Binding-site contacts:
Ligand atom O4 contacts residue ASN80 of chain 14.F at 4.0 Å.
Ligand atom O3 contacts residue VAL296 of chain 14.F at 4.3 Å.
Ligand atom C6 contacts residue TYR72 of chain 14.F at 3.8 Å (hydrophobic).
Ligand atom C10 contacts residue TYR72 of chain 14.F at 4.1 Å (hydrophobic).
Ligand atom C3 contacts residue GLY78 of chain 14.F at 4.1 Å.
Ligand atom C1 contacts residue SER89 of chain 14.F at 4.2 Å.
Ligand atom O4 contacts residue HIS298 of chain 14.F at 3.0 Å (h-bond).
Ligand atom O6 contacts residue ASN93 of chain 14.F at 3.0 Å (h-bond).
Ligand atom O1A contacts residue TYR72 of chain 14.F at 3.1 Å.
Ligand atom C2 contacts residue GLY78 of chain 14.F at 4.1 Å.
Ligand atom C4 contacts residue GLY78 of chain 14.F at 3.4 Å.
Ligand atom C1 contacts residue ARG77 of chain 14.F at 3.1 Å.
Ligand atom O4 contacts residue TYR72 of chain 14.F at 3.8 Å.
Ligand atom O8 contacts residue ARG77 of chain 14.F at 3.1 Å (salt-bridge).
Ligand atom O3 contacts residue GLY78 of chain 14.F at 3.6 Å.
Ligand atom C5 contacts residue ASN93 of chain 14.F at 4.1 Å.
Ligand atom C4 contacts residue TYR72 of chain 14.F at 3.4 Å (hydrophobic).
Ligand atom C3 contacts residue HIS298 of chain 14.F at 4.1 Å.
Ligand atom C3 contacts residue VAL296 of chain 14.F at 3.7 Å (hydrophobic).
Ligand atom O1B contacts residue ARG77 of chain 14.F at 2.5 Å (salt-bridge).
Ligand atom C4 contacts residue HIS298 of chain 14.F at 4.0 Å.
Ligand atom C1 contacts residue GLY78 of chain 14.F at 4.1 Å.
Ligand atom O4 contacts residue THR291 of chain 14.F at 3.4 Å.
Ligand atom C3 contacts residue ARG77 of chain 14.F at 4.1 Å.
Ligand atom O4 contacts residue ILE79 of chain 14.F at 3.6 Å (h-bond).
Ligand atom C6 contacts residue ASN93 of chain 14.F at 3.1 Å.
Ligand atom C11 contacts residue ASP85 of chain 13.F at 4.2 Å.
Ligand atom O1A contacts residue SER89 of chain 14.F at 4.1 Å.
Ligand atom O1A contacts residue ARG77 of chain 14.F at 3.0 Å (salt-bridge).
Ligand atom C3 contacts residue GLY78 of chain 14.F at 3.9 Å.
Ligand atom O8 contacts residue GLU87 of chain 14.F at 3.9 Å.
Ligand atom C5 contacts residue TYR72 of chain 14.F at 3.5 Å (hydrophobic).
Ligand atom C6 contacts residue ARG77 of chain 14.F at 4.3 Å.
Ligand atom O4 contacts residue GLY78 of chain 14.F at 3.2 Å.
Ligand atom O8 contacts residue TYR72 of chain 14.F at 3.9 Å.
Ligand atom N5 contacts residue TYR72 of chain 14.F at 3.0 Å (h-bond).
Ligand atom C1 contacts residue TYR72 of chain 14.F at 4.0 Å (hydrophobic).
Ligand atom O1A contacts residue GLY78 of chain 14.F at 3.7 Å.
Ligand atom C8 contacts residue ARG77 of chain 14.F at 4.1 Å.
Ligand atom O1B contacts residue SER89 of chain 14.F at 3.5 Å (h-bond).

A protein and the small-molecule ligand that binds it are described below.
Small molecule (SMILES): CC(=O)N[C@@H]1[C@@H](O[C@@H]2O[C@H](CO)[C@H](O)[C@H](O[C@]3(C(=O)O)C[C@H](O)[C@@H](NC(C)=O)[C@H]([C@H](O)[C@H](O)CO)O3)[C@H]2O)[C@H](O)[C@@H](CO[C@]2(C(=O)O)C[C@H](O)[C@@H](NC(C)=O)[C@H]([C@H](O)[C@H](O)CO)O2)O[C@H]1O

Sequence of chain 14.F:
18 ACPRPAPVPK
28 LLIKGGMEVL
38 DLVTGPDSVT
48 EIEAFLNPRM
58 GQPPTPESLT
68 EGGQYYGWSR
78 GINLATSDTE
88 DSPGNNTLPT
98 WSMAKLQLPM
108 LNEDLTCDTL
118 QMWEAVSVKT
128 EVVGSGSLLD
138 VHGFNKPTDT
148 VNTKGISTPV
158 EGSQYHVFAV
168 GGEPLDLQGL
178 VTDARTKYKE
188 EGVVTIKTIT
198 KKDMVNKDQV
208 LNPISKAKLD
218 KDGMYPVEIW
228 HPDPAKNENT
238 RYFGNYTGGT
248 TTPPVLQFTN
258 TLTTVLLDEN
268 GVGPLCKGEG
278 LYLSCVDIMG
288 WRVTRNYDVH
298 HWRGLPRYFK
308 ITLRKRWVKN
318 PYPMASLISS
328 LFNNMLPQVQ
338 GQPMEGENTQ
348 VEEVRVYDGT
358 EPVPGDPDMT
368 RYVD

Sequence of chain 13.F:
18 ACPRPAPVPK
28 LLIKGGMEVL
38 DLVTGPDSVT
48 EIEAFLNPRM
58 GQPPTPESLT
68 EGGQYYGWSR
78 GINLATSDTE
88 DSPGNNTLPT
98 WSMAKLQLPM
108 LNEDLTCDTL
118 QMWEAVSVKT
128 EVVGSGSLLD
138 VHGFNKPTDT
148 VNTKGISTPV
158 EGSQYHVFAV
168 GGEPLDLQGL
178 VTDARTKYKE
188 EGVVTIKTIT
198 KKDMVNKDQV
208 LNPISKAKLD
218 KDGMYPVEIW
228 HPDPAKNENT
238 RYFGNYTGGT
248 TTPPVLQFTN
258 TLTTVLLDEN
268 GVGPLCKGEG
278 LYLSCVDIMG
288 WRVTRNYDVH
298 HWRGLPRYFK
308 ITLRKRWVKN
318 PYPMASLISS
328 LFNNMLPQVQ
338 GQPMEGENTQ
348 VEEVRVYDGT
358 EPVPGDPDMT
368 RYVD